Binding-site contacts:
Ligand atom C6 contacts residue THR358 of chain 1.A at 4.2 Å.
Ligand atom C6 contacts residue MAN1 of chain 1.G at 2.7 Å.
Ligand atom C1 contacts residue ASP323 of chain 1.A at 4.4 Å.
Ligand atom C1 contacts residue NAG1 of chain 1.F at 2.0 Å.
Ligand atom C5 contacts residue MAN1 of chain 1.G at 3.1 Å.
Ligand atom C3 contacts residue NAG1 of chain 1.F at 4.5 Å.
Ligand atom C7 contacts residue NAG1 of chain 1.F at 3.9 Å.
Ligand atom C1 contacts residue SER324 of chain 1.A at 4.0 Å.
Ligand atom O6 contacts residue MAN1 of chain 1.G at 2.7 Å (h-bond).
Ligand atom C3 contacts residue MAN1 of chain 1.G at 4.0 Å.
Ligand atom O4 contacts residue MAN1 of chain 1.G at 2.0 Å.
Ligand atom O7 contacts residue THR330 of chain 1.A at 3.9 Å.
Ligand atom O5 contacts residue ASP323 of chain 1.A at 3.3 Å (salt-bridge).
Ligand atom C5 contacts residue ASP323 of chain 1.A at 3.9 Å.
Ligand atom C6 contacts residue NAG1 of chain 1.F at 4.3 Å.
Ligand atom C5 contacts residue ASP323 of chain 1.A at 3.0 Å.
Ligand atom O6 contacts residue THR358 of chain 1.A at 3.6 Å.
Ligand atom C2 contacts residue NAG1 of chain 1.F at 3.2 Å.
Ligand atom O6 contacts residue ASP323 of chain 1.A at 3.0 Å (salt-bridge).
Ligand atom O4 contacts residue ASP323 of chain 1.A at 4.0 Å.
Ligand atom C6 contacts residue ASP323 of chain 1.A at 2.4 Å.
Ligand atom C8 contacts residue THR330 of chain 1.A at 4.2 Å.
Ligand atom C5 contacts residue NAG1 of chain 1.F at 4.0 Å.
Ligand atom O3 contacts residue MAN1 of chain 1.G at 4.3 Å.
Ligand atom C6 contacts residue ASP323 of chain 1.A at 3.8 Å.
Ligand atom O7 contacts residue NAG1 of chain 1.F at 3.8 Å.
Ligand atom C7 contacts residue THR330 of chain 1.A at 4.3 Å.
Ligand atom O5 contacts residue NAG1 of chain 1.F at 2.6 Å (h-bond).
Ligand atom N2 contacts residue NAG1 of chain 1.F at 3.6 Å.
Ligand atom O5 contacts residue ASP323 of chain 1.A at 4.3 Å.
Ligand atom O5 contacts residue MAN1 of chain 1.G at 4.2 Å.
Ligand atom C4 contacts residue MAN1 of chain 1.G at 2.6 Å.

Sequence of chain 1.A:
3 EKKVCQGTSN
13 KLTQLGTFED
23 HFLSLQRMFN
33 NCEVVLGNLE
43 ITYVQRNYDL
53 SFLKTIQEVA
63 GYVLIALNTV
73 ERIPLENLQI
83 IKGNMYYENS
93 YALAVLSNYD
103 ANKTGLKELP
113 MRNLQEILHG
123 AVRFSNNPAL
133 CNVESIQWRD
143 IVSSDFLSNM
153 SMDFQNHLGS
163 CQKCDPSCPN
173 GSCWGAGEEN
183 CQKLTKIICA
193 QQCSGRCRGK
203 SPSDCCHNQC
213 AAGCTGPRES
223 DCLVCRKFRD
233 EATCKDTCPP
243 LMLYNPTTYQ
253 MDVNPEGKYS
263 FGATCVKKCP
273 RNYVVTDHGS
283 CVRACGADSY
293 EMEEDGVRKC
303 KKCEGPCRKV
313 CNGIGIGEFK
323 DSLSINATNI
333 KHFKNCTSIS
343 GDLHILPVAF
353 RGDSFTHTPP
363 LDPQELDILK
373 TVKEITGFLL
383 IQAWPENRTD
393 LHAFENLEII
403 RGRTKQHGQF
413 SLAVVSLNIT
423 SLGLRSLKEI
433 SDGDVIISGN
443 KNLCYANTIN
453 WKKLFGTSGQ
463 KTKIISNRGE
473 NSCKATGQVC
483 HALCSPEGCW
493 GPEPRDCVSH

This protein binds this small molecule.
Small molecule (SMILES): CC(=O)N[C@H]1CO[C@H](CO)[C@@H](O[C@@H]2O[C@H](CO)[C@@H](O)[C@H](O)[C@@H]2O)[C@@H]1O